This protein binds this small molecule.
Small molecule (SMILES): CC(=O)N[C@@H]1[C@@H](O)[C@H](O)[C@@H](CO)O[C@H]1O

Sequence of chain 1.B:
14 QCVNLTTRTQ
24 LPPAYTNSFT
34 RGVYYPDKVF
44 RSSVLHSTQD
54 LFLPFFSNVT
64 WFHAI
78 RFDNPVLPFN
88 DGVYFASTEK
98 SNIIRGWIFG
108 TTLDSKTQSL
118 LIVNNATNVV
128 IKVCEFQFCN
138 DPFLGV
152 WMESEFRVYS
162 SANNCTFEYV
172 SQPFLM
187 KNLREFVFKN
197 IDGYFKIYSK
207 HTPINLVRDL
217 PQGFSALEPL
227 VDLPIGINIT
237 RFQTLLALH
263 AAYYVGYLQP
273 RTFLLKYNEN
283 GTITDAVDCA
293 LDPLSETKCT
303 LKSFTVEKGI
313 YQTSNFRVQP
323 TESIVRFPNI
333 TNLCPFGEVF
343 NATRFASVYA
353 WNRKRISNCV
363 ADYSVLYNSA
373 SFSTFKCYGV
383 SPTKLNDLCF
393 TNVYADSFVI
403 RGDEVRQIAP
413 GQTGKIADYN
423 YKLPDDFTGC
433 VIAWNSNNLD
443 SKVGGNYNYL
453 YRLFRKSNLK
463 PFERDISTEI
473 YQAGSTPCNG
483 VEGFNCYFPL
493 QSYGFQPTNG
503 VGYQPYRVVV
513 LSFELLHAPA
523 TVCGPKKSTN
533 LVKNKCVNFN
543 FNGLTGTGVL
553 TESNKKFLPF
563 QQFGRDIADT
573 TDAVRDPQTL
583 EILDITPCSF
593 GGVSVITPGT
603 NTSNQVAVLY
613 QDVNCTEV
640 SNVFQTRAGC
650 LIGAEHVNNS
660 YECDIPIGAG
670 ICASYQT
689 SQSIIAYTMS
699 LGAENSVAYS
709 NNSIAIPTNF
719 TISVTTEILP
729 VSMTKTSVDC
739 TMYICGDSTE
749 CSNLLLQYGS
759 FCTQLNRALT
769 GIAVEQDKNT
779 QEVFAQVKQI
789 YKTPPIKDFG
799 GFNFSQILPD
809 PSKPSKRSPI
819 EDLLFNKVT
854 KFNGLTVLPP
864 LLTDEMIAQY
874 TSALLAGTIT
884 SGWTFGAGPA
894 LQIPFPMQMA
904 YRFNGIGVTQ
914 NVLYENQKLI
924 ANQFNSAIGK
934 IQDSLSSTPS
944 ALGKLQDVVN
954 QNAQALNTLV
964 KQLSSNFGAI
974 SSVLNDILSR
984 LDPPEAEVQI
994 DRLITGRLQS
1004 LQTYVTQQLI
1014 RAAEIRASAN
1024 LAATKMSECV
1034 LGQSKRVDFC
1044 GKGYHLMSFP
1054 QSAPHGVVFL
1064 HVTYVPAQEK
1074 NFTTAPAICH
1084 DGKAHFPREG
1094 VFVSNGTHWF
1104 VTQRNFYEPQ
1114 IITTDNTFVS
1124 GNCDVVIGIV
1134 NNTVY

Binding-site contacts:
Ligand atom C3 contacts residue ASN616 of chain 1.B at 3.8 Å.
Ligand atom C7 contacts residue GLN644 of chain 1.B at 4.4 Å.
Ligand atom O7 contacts residue ASP614 of chain 1.B at 4.2 Å.
Ligand atom C7 contacts residue ASN616 of chain 1.B at 3.3 Å.
Ligand atom C7 contacts residue VAL615 of chain 1.B at 4.0 Å (hydrophobic).
Ligand atom C5 contacts residue ASN616 of chain 1.B at 3.6 Å.
Ligand atom C8 contacts residue VAL615 of chain 1.B at 3.5 Å (hydrophobic).
Ligand atom O7 contacts residue ASN616 of chain 1.B at 3.3 Å (h-bond).
Ligand atom C1 contacts residue ASN616 of chain 1.B at 1.4 Å.
Ligand atom C2 contacts residue ASN616 of chain 1.B at 2.5 Å.
Ligand atom C8 contacts residue ASN616 of chain 1.B at 4.3 Å.
Ligand atom C8 contacts residue ARG646 of chain 1.B at 3.7 Å.
Ligand atom N2 contacts residue ASN616 of chain 1.B at 2.9 Å (h-bond).
Ligand atom C8 contacts residue GLN644 of chain 1.B at 3.5 Å.
Ligand atom O5 contacts residue ASN616 of chain 1.B at 2.4 Å (h-bond).
Ligand atom C8 contacts residue ASP614 of chain 1.B at 4.3 Å.
Ligand atom O7 contacts residue VAL615 of chain 1.B at 3.9 Å.
Ligand atom C4 contacts residue ASN616 of chain 1.B at 4.2 Å.